Binding-site contacts:
Ligand atom CBB contacts residue TYR241 of chain 1.B at 3.6 Å (hydrophobic).
Ligand atom CAB contacts residue ASN283 of chain 1.B at 3.9 Å.
Ligand atom CAA contacts residue PHE245 of chain 1.B at 3.7 Å (hydrophobic).
Ligand atom CAJ contacts residue GLY154 of chain 1.B at 3.6 Å.
Ligand atom CAK contacts residue TYR159 of chain 1.B at 3.9 Å (hydrophobic).
Ligand atom CAC contacts residue TYR188 of chain 1.B at 3.4 Å (hydrophobic).
Ligand atom NAR contacts residue ASN283 of chain 1.B at 3.5 Å (h-bond).
Ligand atom OAD contacts residue TYR188 of chain 1.B at 3.1 Å.
Ligand atom CAX contacts residue TYR241 of chain 1.B at 3.5 Å (hydrophobic).
Ligand atom NAR contacts residue TYR241 of chain 1.B at 2.6 Å (h-bond).
Ligand atom CAK contacts residue ASP135 of chain 1.B at 3.9 Å.
Ligand atom OAU contacts residue MET248 of chain 1.B at 3.6 Å (h-bond).
Ligand atom CAL contacts residue ARG244 of chain 1.B at 4.0 Å.
Ligand atom FAF contacts residue HIS185 of chain 1.B at 2.9 Å.
Ligand atom NAR contacts residue ILE278 of chain 1.B at 3.7 Å.
Ligand atom CBF contacts residue VAL105 of chain 1.B at 4.0 Å (hydrophobic).
Ligand atom CBC contacts residue ASN283 of chain 1.B at 3.9 Å.
Ligand atom CAL contacts residue TYR241 of chain 1.B at 3.5 Å (hydrophobic).
Ligand atom NAT contacts residue TYR188 of chain 1.B at 4.0 Å.
Ligand atom CAK contacts residue LEU209 of chain 1.B at 3.4 Å (hydrophobic).
Ligand atom CAQ contacts residue PHE253 of chain 1.B at 3.7 Å (hydrophobic).
Ligand atom FAE contacts residue VAL105 of chain 1.B at 3.3 Å.
Ligand atom NAS contacts residue ASN283 of chain 1.B at 2.8 Å (h-bond).
Ligand atom CAH contacts residue VAL105 of chain 1.B at 3.4 Å (hydrophobic).
Ligand atom CAY contacts residue MET248 of chain 1.B at 3.8 Å (hydrophobic).
Ligand atom CBF contacts residue HIS185 of chain 1.B at 3.9 Å.
Ligand atom CAK contacts residue LEU138 of chain 1.B at 3.9 Å (hydrophobic).
Ligand atom SAV contacts residue PHE245 of chain 1.B at 3.7 Å.
Ligand atom CAJ contacts residue LEU138 of chain 1.B at 3.5 Å (hydrophobic).
Ligand atom CAA contacts residue TYR241 of chain 1.B at 3.2 Å (hydrophobic).
Ligand atom CAI contacts residue VAL105 of chain 1.B at 3.7 Å (hydrophobic).
Ligand atom FAG contacts residue VAL105 of chain 1.B at 3.6 Å.
Ligand atom NAS contacts residue TYR241 of chain 1.B at 3.5 Å (h-bond).
Ligand atom CAB contacts residue ILE282 of chain 1.B at 3.6 Å (hydrophobic).
Ligand atom NAS contacts residue ILE278 of chain 1.B at 3.8 Å.
Ligand atom CAC contacts residue PHE260 of chain 1.B at 3.3 Å (hydrophobic).
Ligand atom CBD contacts residue TYR188 of chain 1.B at 3.5 Å (hydrophobic).
Ligand atom CAO contacts residue LEU209 of chain 1.B at 3.8 Å (hydrophobic).
Ligand atom CAW contacts residue TYR188 of chain 1.B at 3.9 Å (hydrophobic).
Ligand atom CAB contacts residue TYR188 of chain 1.B at 3.9 Å (hydrophobic).

Sequence of chain 1.B:
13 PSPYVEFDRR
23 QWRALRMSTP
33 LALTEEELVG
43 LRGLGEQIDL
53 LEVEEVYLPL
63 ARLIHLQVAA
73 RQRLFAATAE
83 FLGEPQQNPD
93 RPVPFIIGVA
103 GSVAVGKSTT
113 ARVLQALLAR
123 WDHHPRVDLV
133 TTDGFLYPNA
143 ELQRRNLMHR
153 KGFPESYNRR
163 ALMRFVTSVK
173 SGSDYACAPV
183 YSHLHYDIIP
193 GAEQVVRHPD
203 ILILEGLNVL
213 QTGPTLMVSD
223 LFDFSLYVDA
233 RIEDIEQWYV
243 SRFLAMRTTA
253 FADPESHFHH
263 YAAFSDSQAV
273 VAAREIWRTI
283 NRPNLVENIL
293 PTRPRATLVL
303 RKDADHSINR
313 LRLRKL

The small molecule below binds the protein below.
Small molecule (SMILES): Cc1ccccc1OCCSc1nnc([C@H](C)NC(=O)c2ccccc2C(F)(F)F)n1C